Sequence of chain 1.A:
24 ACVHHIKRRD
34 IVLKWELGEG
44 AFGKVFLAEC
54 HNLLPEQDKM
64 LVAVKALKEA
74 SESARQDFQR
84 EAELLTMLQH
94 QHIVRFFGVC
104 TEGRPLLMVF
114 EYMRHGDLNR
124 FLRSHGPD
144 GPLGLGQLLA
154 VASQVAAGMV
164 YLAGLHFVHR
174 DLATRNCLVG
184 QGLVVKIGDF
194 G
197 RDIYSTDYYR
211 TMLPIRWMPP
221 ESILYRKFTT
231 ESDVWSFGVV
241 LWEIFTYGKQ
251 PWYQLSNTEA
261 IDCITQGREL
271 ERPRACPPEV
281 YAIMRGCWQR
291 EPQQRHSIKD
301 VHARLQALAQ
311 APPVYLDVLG

Binding-site contacts:
Ligand atom F28 contacts residue HIS172 of chain 1.A at 3.7 Å.
Ligand atom F26 contacts residue LEU91 of chain 1.A at 3.5 Å.
Ligand atom F30 contacts residue VAL48 of chain 1.A at 3.3 Å.
Ligand atom N6 contacts residue LEU181 of chain 1.A at 3.7 Å.
Ligand atom C21 contacts residue LEU88 of chain 1.A at 3.6 Å (hydrophobic).
Ligand atom C3 contacts residue PHE193 of chain 1.A at 3.7 Å (hydrophobic).
Ligand atom C5 contacts residue ALA66 of chain 1.A at 3.6 Å (hydrophobic).
Ligand atom C9 contacts residue PHE193 of chain 1.A at 3.7 Å (hydrophobic).
Ligand atom N6 contacts residue ALA66 of chain 1.A at 3.8 Å.
Ligand atom F27 contacts residue ILE190 of chain 1.A at 3.3 Å.
Ligand atom C4 contacts residue MET116 of chain 1.A at 3.4 Å (hydrophobic).
Ligand atom O17 contacts residue ASP192 of chain 1.A at 2.9 Å (salt-bridge).
Ligand atom O7 contacts residue ALA66 of chain 1.A at 3.7 Å.
Ligand atom O17 contacts residue LEU181 of chain 1.A at 3.7 Å.
Ligand atom C8 contacts residue GLU114 of chain 1.A at 3.7 Å.
Ligand atom C16 contacts residue PHE113 of chain 1.A at 3.5 Å (hydrophobic).
Ligand atom O24 contacts residue LEU91 of chain 1.A at 3.6 Å.
Ligand atom C22 contacts residue VAL97 of chain 1.A at 3.7 Å (hydrophobic).
Ligand atom C20 contacts residue LEU88 of chain 1.A at 3.7 Å (hydrophobic).
Ligand atom O17 contacts residue GLY191 of chain 1.A at 3.1 Å.
Ligand atom C3 contacts residue LEU181 of chain 1.A at 3.8 Å (hydrophobic).
Ligand atom C16 contacts residue ASP192 of chain 1.A at 3.6 Å.
Ligand atom C14 contacts residue PHE113 of chain 1.A at 3.8 Å (hydrophobic).
Ligand atom N32 contacts residue GLY119 of chain 1.A at 3.8 Å.
Ligand atom C8 contacts residue ALA66 of chain 1.A at 3.4 Å (hydrophobic).
Ligand atom N10 contacts residue GLU114 of chain 1.A at 2.8 Å (salt-bridge).
Ligand atom O31 contacts residue PHE193 of chain 1.A at 3.6 Å.
Ligand atom N6 contacts residue MET116 of chain 1.A at 2.9 Å (h-bond).
Ligand atom N10 contacts residue ALA66 of chain 1.A at 3.4 Å.
Ligand atom N13 contacts residue ASP192 of chain 1.A at 3.5 Å (salt-bridge).
Ligand atom F27 contacts residue GLY191 of chain 1.A at 3.5 Å.
Ligand atom C5 contacts residue LEU181 of chain 1.A at 3.6 Å (hydrophobic).
Ligand atom C8 contacts residue LEU181 of chain 1.A at 3.6 Å (hydrophobic).
Ligand atom F30 contacts residue LYS68 of chain 1.A at 3.8 Å.
Ligand atom F29 contacts residue VAL48 of chain 1.A at 3.4 Å.
Ligand atom C4 contacts residue TYR115 of chain 1.A at 3.7 Å (hydrophobic).
Ligand atom F26 contacts residue LEU165 of chain 1.A at 3.5 Å.
Ligand atom C15 contacts residue ASP192 of chain 1.A at 3.3 Å.
Ligand atom C23 contacts residue VAL97 of chain 1.A at 3.7 Å (hydrophobic).
Ligand atom C19 contacts residue ASP192 of chain 1.A at 3.5 Å.

This protein binds this small molecule.
Small molecule (SMILES): CNC(=O)c1cnc(N)c(O[C@H]2CN(C(=O)Cc3ccc(OC(F)(F)F)cc3)CC2(F)F)c1